Sequence of chain 1.BA:
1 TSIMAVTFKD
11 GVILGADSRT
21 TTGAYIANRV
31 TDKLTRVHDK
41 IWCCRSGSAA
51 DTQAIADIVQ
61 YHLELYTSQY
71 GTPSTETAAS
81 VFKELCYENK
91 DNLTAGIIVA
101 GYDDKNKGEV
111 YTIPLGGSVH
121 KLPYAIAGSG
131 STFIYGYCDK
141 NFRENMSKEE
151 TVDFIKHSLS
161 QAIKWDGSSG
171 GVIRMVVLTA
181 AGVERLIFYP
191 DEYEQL

Binding-site contacts:
Ligand atom C24 contacts residue ARG45 of chain 1.BA at 3.5 Å.
Ligand atom C3 contacts residue THR20 of chain 1.BA at 3.8 Å.
Ligand atom C5 contacts residue HIS114 of chain 1.V at 3.7 Å.
Ligand atom C22 contacts residue LYS33 of chain 1.BA at 3.9 Å.
Ligand atom C23 contacts residue GLY47 of chain 1.BA at 3.7 Å.
Ligand atom C6 contacts residue SER118 of chain 1.V at 3.4 Å.
Ligand atom C17 contacts residue THR21 of chain 1.BA at 3.8 Å.
Ligand atom C3 contacts residue THR22 of chain 1.BA at 3.5 Å.
Ligand atom C21 contacts residue GLY47 of chain 1.BA at 3.8 Å.
Ligand atom O28 contacts residue THR1 of chain 1.BA at 2.3 Å (h-bond).
Ligand atom B26 contacts residue LYS33 of chain 1.BA at 3.8 Å.
Ligand atom O27 contacts residue THR1 of chain 1.BA at 2.4 Å (h-bond).
Ligand atom B26 contacts residue THR1 of chain 1.BA at 1.4 Å.
Ligand atom C10 contacts residue THR21 of chain 1.BA at 3.9 Å.
Ligand atom O8 contacts residue ALA49 of chain 1.BA at 3.0 Å (h-bond).
Ligand atom C21 contacts residue LYS33 of chain 1.BA at 3.9 Å.
Ligand atom C24 contacts residue THR52 of chain 1.BA at 3.8 Å.
Ligand atom C25 contacts residue THR20 of chain 1.BA at 3.4 Å.
Ligand atom C13 contacts residue GLY47 of chain 1.BA at 3.5 Å.
Ligand atom O8 contacts residue SER48 of chain 1.BA at 3.8 Å.
Ligand atom C18 contacts residue GLY47 of chain 1.BA at 3.6 Å.
Ligand atom C3 contacts residue THR21 of chain 1.BA at 3.2 Å.
Ligand atom C25 contacts residue LYS33 of chain 1.BA at 3.9 Å.
Ligand atom N9 contacts residue THR21 of chain 1.BA at 3.2 Å (h-bond).
Ligand atom N1 contacts residue ALA49 of chain 1.BA at 3.8 Å.
Ligand atom O28 contacts residue SER168 of chain 1.BA at 3.8 Å.
Ligand atom O19 contacts residue THR21 of chain 1.BA at 3.0 Å (h-bond).
Ligand atom C10 contacts residue GLY47 of chain 1.BA at 3.4 Å.
Ligand atom C2 contacts residue THR20 of chain 1.BA at 3.9 Å.
Ligand atom N20 contacts residue THR1 of chain 1.BA at 3.7 Å.
Ligand atom N20 contacts residue GLY47 of chain 1.BA at 2.8 Å (h-bond).
Ligand atom C5 contacts residue THR22 of chain 1.BA at 3.7 Å.
Ligand atom C22 contacts residue THR1 of chain 1.BA at 2.8 Å.
Ligand atom N4 contacts residue THR22 of chain 1.BA at 2.7 Å (h-bond).
Ligand atom N1 contacts residue SER118 of chain 1.V at 3.8 Å.
Ligand atom C11 contacts residue THR21 of chain 1.BA at 3.6 Å.
Ligand atom C22 contacts residue GLY47 of chain 1.BA at 3.7 Å.
Ligand atom O19 contacts residue THR20 of chain 1.BA at 3.5 Å.
Ligand atom O27 contacts residue GLY47 of chain 1.BA at 3.2 Å (h-bond).
Ligand atom C21 contacts residue THR1 of chain 1.BA at 2.4 Å.

Sequence of chain 1.V:
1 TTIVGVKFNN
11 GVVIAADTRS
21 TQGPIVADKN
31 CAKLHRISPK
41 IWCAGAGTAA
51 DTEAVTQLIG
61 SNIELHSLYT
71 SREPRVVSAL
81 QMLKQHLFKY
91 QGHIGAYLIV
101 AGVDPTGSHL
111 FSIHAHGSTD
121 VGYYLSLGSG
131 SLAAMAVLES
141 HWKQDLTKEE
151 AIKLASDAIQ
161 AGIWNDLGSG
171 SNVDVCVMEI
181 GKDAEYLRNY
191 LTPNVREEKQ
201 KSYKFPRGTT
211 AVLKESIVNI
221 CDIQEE

The protein below binds the small molecule below.
Small molecule (SMILES): CC(C)C[C@H](NC(=O)[C@H](Cc1ccccc1)NC(=O)c1cnccn1)B(O)O